The small molecule below binds the protein below.
Small molecule (SMILES): CNC(=O)c1ccc2nc(C)c3nnc(-c4cc(OCC(C)C)ccc4Cl)n3c2c1

Binding-site contacts:
Ligand atom N15 contacts residue TYR80 of chain 1.C at 4.1 Å.
Ligand atom C25 contacts residue LEU234 of chain 1.C at 4.0 Å (hydrophobic).
Ligand atom N29 contacts residue MET272 of chain 1.C at 3.7 Å.
Ligand atom O24 contacts residue THR193 of chain 1.C at 3.2 Å (h-bond).
Ligand atom N7 contacts residue PHE287 of chain 1.C at 3.4 Å.
Ligand atom C25 contacts residue ASP233 of chain 1.C at 3.7 Å.
Ligand atom C1 contacts residue PHE287 of chain 1.C at 3.6 Å (hydrophobic).
Ligand atom N7 contacts residue ILE251 of chain 1.C at 3.9 Å.
Ligand atom C12 contacts residue ILE251 of chain 1.C at 3.0 Å (hydrophobic).
Ligand atom N10 contacts residue PHE287 of chain 1.C at 3.4 Å.
Ligand atom C12 contacts residue GLN284 of chain 1.C at 3.7 Å.
Ligand atom C21 contacts residue HIS81 of chain 1.C at 3.9 Å.
Ligand atom C2 contacts residue PHE287 of chain 1.C at 3.3 Å (hydrophobic).
Ligand atom C12 contacts residue PHE287 of chain 1.C at 3.5 Å (hydrophobic).
Ligand atom C6 contacts residue PHE287 of chain 1.C at 4.0 Å (hydrophobic).
Ligand atom C8 contacts residue PHE287 of chain 1.C at 3.3 Å (hydrophobic).
Ligand atom C18 contacts residue LEU234 of chain 1.C at 4.0 Å (hydrophobic).
Ligand atom C8 contacts residue ILE251 of chain 1.C at 3.1 Å (hydrophobic).
Ligand atom C3 contacts residue PHE287 of chain 1.C at 3.4 Å (hydrophobic).
Ligand atom C30 contacts residue LEU195 of chain 1.C at 3.7 Å (hydrophobic).
Ligand atom C25 contacts residue THR193 of chain 1.C at 3.7 Å.
Ligand atom CL3 contacts residue PHE255 of chain 1.C at 3.4 Å.
Ligand atom N15 contacts residue PHE287 of chain 1.C at 4.1 Å.
Ligand atom C28 contacts residue LEU195 of chain 1.C at 3.6 Å (hydrophobic).
Ligand atom C6 contacts residue PHE255 of chain 1.C at 4.0 Å (hydrophobic).
Ligand atom C12 contacts residue GLN237 of chain 1.C at 3.6 Å.
Ligand atom C4 contacts residue PHE287 of chain 1.C at 3.9 Å (hydrophobic).
Ligand atom C9 contacts residue PHE287 of chain 1.C at 3.3 Å (hydrophobic).
Ligand atom C16 contacts residue PHE287 of chain 1.C at 4.0 Å (hydrophobic).
Ligand atom C28 contacts residue ILE291 of chain 1.C at 4.1 Å (hydrophobic).
Ligand atom N14 contacts residue PHE287 of chain 1.C at 3.6 Å.
Ligand atom N15 contacts residue LEU234 of chain 1.C at 3.8 Å.
Ligand atom N14 contacts residue ILE251 of chain 1.C at 3.3 Å.
Ligand atom C27 contacts residue THR230 of chain 1.C at 3.4 Å.
Ligand atom C9 contacts residue ILE251 of chain 1.C at 3.2 Å (hydrophobic).
Ligand atom C26 contacts residue THR193 of chain 1.C at 3.6 Å.
Ligand atom O24 contacts residue ASP233 of chain 1.C at 4.0 Å.
Ligand atom CL3 contacts residue HIS81 of chain 1.C at 3.9 Å.
Ligand atom C6 contacts residue MET272 of chain 1.C at 4.1 Å (hydrophobic).
Ligand atom N10 contacts residue ILE251 of chain 1.C at 4.1 Å.

Sequence of chain 1.C:
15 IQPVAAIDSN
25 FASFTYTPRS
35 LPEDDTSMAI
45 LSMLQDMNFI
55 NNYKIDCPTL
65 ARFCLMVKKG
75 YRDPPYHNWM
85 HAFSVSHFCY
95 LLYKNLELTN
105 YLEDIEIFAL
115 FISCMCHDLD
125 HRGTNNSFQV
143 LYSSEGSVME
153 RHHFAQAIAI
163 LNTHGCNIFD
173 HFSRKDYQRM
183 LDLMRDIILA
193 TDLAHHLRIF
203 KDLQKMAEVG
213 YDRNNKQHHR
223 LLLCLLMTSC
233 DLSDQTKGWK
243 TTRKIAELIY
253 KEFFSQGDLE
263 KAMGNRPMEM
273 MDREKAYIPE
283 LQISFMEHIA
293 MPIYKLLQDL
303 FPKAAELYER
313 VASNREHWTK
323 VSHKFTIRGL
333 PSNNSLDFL